Binding-site contacts:
Ligand atom O7 contacts residue ASN23 of chain 1.B at 4.2 Å.
Ligand atom O6 contacts residue ASN23 of chain 1.B at 4.5 Å.
Ligand atom C2 contacts residue ASN23 of chain 1.B at 2.5 Å.
Ligand atom C1 contacts residue ASN23 of chain 1.B at 1.4 Å.
Ligand atom C1 contacts residue SER25 of chain 1.B at 3.9 Å.
Ligand atom C8 contacts residue ASN23 of chain 1.B at 3.4 Å.
Ligand atom C7 contacts residue ASN23 of chain 1.B at 3.5 Å.
Ligand atom C3 contacts residue ASN23 of chain 1.B at 3.8 Å.
Ligand atom N2 contacts residue ASN23 of chain 1.B at 2.9 Å (h-bond).
Ligand atom O5 contacts residue SER25 of chain 1.B at 3.7 Å.
Ligand atom O5 contacts residue ASN23 of chain 1.B at 2.4 Å (h-bond).
Ligand atom C5 contacts residue SER25 of chain 1.B at 4.2 Å.
Ligand atom O6 contacts residue SER25 of chain 1.B at 4.5 Å.
Ligand atom C4 contacts residue ASN23 of chain 1.B at 4.2 Å.
Ligand atom C5 contacts residue ASN23 of chain 1.B at 3.7 Å.

This protein binds this small molecule.
Small molecule (SMILES): CC(=O)N[C@@H]1[C@@H](O)[C@H](O)[C@@H](CO)O[C@H]1O

Sequence of chain 1.B:
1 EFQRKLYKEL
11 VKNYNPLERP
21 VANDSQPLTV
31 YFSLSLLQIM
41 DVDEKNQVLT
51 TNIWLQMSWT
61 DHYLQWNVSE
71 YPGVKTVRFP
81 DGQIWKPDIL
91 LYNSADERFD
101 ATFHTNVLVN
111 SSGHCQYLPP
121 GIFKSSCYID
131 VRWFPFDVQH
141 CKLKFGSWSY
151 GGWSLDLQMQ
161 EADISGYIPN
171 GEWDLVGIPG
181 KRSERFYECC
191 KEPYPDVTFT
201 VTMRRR